Binding-site contacts:
Ligand atom O4 contacts residue ASN331 of chain 1.C at 4.5 Å.
Ligand atom C7 contacts residue ASN331 of chain 1.C at 4.3 Å.
Ligand atom C2 contacts residue ASN331 of chain 1.C at 2.6 Å.
Ligand atom C6 contacts residue ASN331 of chain 1.C at 4.1 Å.
Ligand atom O5 contacts residue ASN331 of chain 1.C at 2.3 Å (h-bond).
Ligand atom C6 contacts residue GLN580 of chain 1.C at 3.7 Å.
Ligand atom C5 contacts residue ASN331 of chain 1.C at 3.5 Å.
Ligand atom C1 contacts residue ASN331 of chain 1.C at 1.4 Å.
Ligand atom O6 contacts residue GLN580 of chain 1.C at 3.5 Å (h-bond).
Ligand atom O3 contacts residue ASN331 of chain 1.C at 4.2 Å.
Ligand atom C4 contacts residue ASN331 of chain 1.C at 3.2 Å.
Ligand atom N2 contacts residue ASN331 of chain 1.C at 3.4 Å (h-bond).
Ligand atom C3 contacts residue ASN331 of chain 1.C at 3.6 Å.

Sequence of chain 1.C:
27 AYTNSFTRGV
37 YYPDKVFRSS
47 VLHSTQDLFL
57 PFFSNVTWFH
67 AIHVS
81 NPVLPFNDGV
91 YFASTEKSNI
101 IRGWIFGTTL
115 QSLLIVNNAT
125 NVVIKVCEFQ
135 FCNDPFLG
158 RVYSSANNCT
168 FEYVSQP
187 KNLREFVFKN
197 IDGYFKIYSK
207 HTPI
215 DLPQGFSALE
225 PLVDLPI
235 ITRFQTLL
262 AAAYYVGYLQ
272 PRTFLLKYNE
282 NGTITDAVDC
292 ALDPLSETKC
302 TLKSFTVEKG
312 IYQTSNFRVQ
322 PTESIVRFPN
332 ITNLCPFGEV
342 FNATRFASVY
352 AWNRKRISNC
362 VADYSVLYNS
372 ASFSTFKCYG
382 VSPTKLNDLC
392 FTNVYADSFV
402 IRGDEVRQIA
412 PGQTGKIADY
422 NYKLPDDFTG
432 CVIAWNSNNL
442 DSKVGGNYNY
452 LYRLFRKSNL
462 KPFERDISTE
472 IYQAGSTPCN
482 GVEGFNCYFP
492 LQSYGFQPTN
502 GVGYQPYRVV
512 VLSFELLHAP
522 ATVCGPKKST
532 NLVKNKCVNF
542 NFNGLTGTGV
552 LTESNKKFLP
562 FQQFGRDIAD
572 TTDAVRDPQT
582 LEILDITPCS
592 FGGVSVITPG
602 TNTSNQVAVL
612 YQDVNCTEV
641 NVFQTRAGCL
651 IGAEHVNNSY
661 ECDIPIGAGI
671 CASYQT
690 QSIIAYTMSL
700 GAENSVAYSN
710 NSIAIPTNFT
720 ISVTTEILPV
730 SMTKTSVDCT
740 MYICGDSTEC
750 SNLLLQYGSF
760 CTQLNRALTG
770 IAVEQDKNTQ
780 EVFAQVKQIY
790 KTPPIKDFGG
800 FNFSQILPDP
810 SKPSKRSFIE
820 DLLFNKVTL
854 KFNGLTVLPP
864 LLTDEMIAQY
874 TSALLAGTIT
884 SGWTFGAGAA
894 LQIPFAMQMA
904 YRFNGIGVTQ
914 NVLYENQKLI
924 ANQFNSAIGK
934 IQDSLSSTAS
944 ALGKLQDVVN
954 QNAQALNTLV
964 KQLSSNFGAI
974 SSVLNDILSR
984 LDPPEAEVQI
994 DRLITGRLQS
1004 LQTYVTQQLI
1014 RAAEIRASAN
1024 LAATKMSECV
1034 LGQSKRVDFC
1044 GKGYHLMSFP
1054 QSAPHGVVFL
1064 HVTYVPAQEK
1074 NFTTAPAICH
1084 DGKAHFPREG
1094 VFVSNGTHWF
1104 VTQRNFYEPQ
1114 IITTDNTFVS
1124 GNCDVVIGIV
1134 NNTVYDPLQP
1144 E

This small molecule binds to this protein.
Small molecule (SMILES): CC(=O)N[C@@H]1[C@@H](O)[C@H](O)[C@@H](CO)O[C@H]1O